Sequence of chain 1.A:
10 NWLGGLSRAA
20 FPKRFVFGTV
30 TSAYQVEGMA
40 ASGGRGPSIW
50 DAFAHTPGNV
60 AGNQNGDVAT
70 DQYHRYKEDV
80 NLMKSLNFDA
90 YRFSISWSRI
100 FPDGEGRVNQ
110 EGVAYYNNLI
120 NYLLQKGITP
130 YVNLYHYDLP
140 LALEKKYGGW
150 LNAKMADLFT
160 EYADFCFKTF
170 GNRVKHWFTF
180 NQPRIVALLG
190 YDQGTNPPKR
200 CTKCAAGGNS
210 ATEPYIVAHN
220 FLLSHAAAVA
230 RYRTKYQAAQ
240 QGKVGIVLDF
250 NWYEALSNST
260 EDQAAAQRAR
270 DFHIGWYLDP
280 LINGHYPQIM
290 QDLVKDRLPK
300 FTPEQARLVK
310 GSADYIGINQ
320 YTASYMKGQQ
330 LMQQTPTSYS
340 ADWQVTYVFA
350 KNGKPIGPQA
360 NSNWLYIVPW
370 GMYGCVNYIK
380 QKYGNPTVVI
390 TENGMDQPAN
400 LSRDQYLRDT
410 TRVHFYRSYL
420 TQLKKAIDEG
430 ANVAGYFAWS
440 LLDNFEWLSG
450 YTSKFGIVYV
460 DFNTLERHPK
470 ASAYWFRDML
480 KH

Binding-site contacts:
Ligand atom O6 contacts residue PHE454 of chain 1.A at 3.5 Å.
Ligand atom C1 contacts residue GLN181 of chain 1.A at 3.1 Å.
Ligand atom O3 contacts residue GLU445 of chain 1.A at 3.4 Å (salt-bridge).
Ligand atom C2 contacts residue TRP363 of chain 1.A at 3.7 Å (hydrophobic).
Ligand atom C5 contacts residue GLN181 of chain 1.A at 3.6 Å.
Ligand atom C6 contacts residue PHE454 of chain 1.A at 3.4 Å (hydrophobic).
Ligand atom O3 contacts residue GLN34 of chain 1.A at 2.7 Å (h-bond).
Ligand atom O2 contacts residue GLU391 of chain 1.A at 2.7 Å (salt-bridge).
Ligand atom C6 contacts residue GLN181 of chain 1.A at 3.1 Å.
Ligand atom C2 contacts residue GLN181 of chain 1.A at 3.4 Å.
Ligand atom C4 contacts residue GLU445 of chain 1.A at 3.5 Å.
Ligand atom O2 contacts residue ASN180 of chain 1.A at 2.9 Å (h-bond).
Ligand atom C6 contacts residue GLU445 of chain 1.A at 3.3 Å.
Ligand atom C5 contacts residue TYR320 of chain 1.A at 3.2 Å (hydrophobic).
Ligand atom C1 contacts residue GLU391 of chain 1.A at 3.2 Å.
Ligand atom C3 contacts residue GLU391 of chain 1.A at 3.5 Å.
Ligand atom O5 contacts residue GLU391 of chain 1.A at 3.0 Å (salt-bridge).
Ligand atom O5 contacts residue TYR320 of chain 1.A at 2.9 Å (h-bond).
Ligand atom O2 contacts residue HIS135 of chain 1.A at 3.5 Å (h-bond).
Ligand atom O4 contacts residue GLN181 of chain 1.A at 2.6 Å (h-bond).
Ligand atom O4 contacts residue TRP438 of chain 1.A at 3.4 Å.
Ligand atom O6 contacts residue ASP248 of chain 1.A at 3.6 Å.
Ligand atom O4 contacts residue TRP446 of chain 1.A at 3.6 Å (h-bond).
Ligand atom O4 contacts residue TRP363 of chain 1.A at 3.6 Å.
Ligand atom O3 contacts residue TRP363 of chain 1.A at 3.7 Å.
Ligand atom O6 contacts residue PHE348 of chain 1.A at 3.3 Å.
Ligand atom O6 contacts residue TRP363 of chain 1.A at 3.5 Å.
Ligand atom O3 contacts residue HIS135 of chain 1.A at 2.8 Å (h-bond).
Ligand atom O4 contacts residue GLU445 of chain 1.A at 2.4 Å (salt-bridge).
Ligand atom O6 contacts residue GLU445 of chain 1.A at 2.4 Å (salt-bridge).
Ligand atom O2 contacts residue ASN318 of chain 1.A at 3.6 Å.
Ligand atom O2 contacts residue ASN250 of chain 1.A at 3.4 Å (h-bond).
Ligand atom O3 contacts residue ASN250 of chain 1.A at 2.8 Å (h-bond).
Ligand atom C2 contacts residue GLU391 of chain 1.A at 3.2 Å.
Ligand atom C6 contacts residue TYR320 of chain 1.A at 3.4 Å (hydrophobic).
Ligand atom O2 contacts residue GLN181 of chain 1.A at 3.5 Å (h-bond).
Ligand atom C5 contacts residue GLU391 of chain 1.A at 3.6 Å.
Ligand atom O4 contacts residue GLN34 of chain 1.A at 3.1 Å (h-bond).
Ligand atom O3 contacts residue TRP446 of chain 1.A at 3.1 Å (h-bond).
Ligand atom C4 contacts residue GLN181 of chain 1.A at 3.6 Å.

A small-molecule ligand and the protein it binds are described below.
Small molecule (SMILES): OC[C@H]1O[C@@H](O[C@H]2[C@H](O)[C@@H](O)[C@H](O[C@H]3[C@H](O)[C@@H](O)[C@H](O[C@H]4[C@H](O)[C@@H](O)[C@H](O)O[C@@H]4CO)O[C@@H]3CO)O[C@@H]2CO)[C@H](O)[C@@H](O)[C@@H]1O